Binding-site contacts:
Ligand atom S1G contacts residue SER146 of chain 1.A at 3.2 Å (h-bond).
Ligand atom C8 contacts residue SER111 of chain 1.A at 3.0 Å.
Ligand atom PG contacts residue SER112 of chain 1.A at 2.6 Å.
Ligand atom S1G contacts residue FM01 of chain 1.C at 3.5 Å (h-bond).
Ligand atom O1B contacts residue SER112 of chain 1.A at 3.7 Å.
Ligand atom O1B contacts residue SER111 of chain 1.A at 3.1 Å (h-bond).
Ligand atom O5' contacts residue SER112 of chain 1.A at 3.4 Å.
Ligand atom O2B contacts residue SER111 of chain 1.A at 3.5 Å (h-bond).
Ligand atom O3B contacts residue ALA110 of chain 1.A at 3.6 Å.
Ligand atom C5 contacts residue ALA115 of chain 1.A at 3.1 Å (hydrophobic).
Ligand atom S1G contacts residue ALA113 of chain 1.A at 3.4 Å (h-bond).
Ligand atom PB contacts residue ALA110 of chain 1.A at 3.6 Å.
Ligand atom PG contacts residue FM01 of chain 1.C at 3.1 Å.
Ligand atom C2' contacts residue GLU74 of chain 1.A at 3.6 Å.
Ligand atom O2B contacts residue ALA110 of chain 1.A at 2.4 Å.
Ligand atom N6 contacts residue ALA115 of chain 1.A at 3.7 Å.
Ligand atom C6 contacts residue SER99 of chain 1.A at 3.6 Å.
Ligand atom N7 contacts residue ALA115 of chain 1.A at 3.4 Å.
Ligand atom O2' contacts residue GLU74 of chain 1.A at 2.2 Å (salt-bridge).
Ligand atom O2G contacts residue SER112 of chain 1.A at 2.5 Å (h-bond).
Ligand atom N6 contacts residue ASN101 of chain 1.A at 3.2 Å (h-bond).
Ligand atom O3' contacts residue LYS77 of chain 1.A at 3.5 Å (salt-bridge).
Ligand atom O2G contacts residue FM01 of chain 1.C at 2.3 Å (h-bond).
Ligand atom O3G contacts residue FM01 of chain 1.C at 3.2 Å (h-bond).
Ligand atom O3' contacts residue GLU74 of chain 1.A at 3.0 Å (salt-bridge).
Ligand atom PB contacts residue SER111 of chain 1.A at 3.6 Å.
Ligand atom O3B contacts residue SER111 of chain 1.A at 3.6 Å (h-bond).
Ligand atom N6 contacts residue LEU65 of chain 1.A at 3.6 Å.
Ligand atom C4' contacts residue LYS77 of chain 1.A at 3.7 Å.
Ligand atom PG contacts residue ALA110 of chain 1.A at 3.6 Å.
Ligand atom O3B contacts residue SER112 of chain 1.A at 2.8 Å.
Ligand atom O3G contacts residue ALA110 of chain 1.A at 3.4 Å.
Ligand atom C4 contacts residue ALA115 of chain 1.A at 3.5 Å (hydrophobic).
Ligand atom N7 contacts residue ASN101 of chain 1.A at 3.0 Å (h-bond).
Ligand atom N6 contacts residue THR48 of chain 1.A at 3.4 Å.
Ligand atom N6 contacts residue SER99 of chain 1.A at 2.5 Å (h-bond).
Ligand atom N7 contacts residue SER111 of chain 1.A at 3.5 Å (h-bond).
Ligand atom C6 contacts residue ALA115 of chain 1.A at 3.2 Å (hydrophobic).
Ligand atom S1G contacts residue ALA110 of chain 1.A at 3.5 Å.
Ligand atom S1G contacts residue SER112 of chain 1.A at 2.6 Å (h-bond).

The protein below binds the small molecule below.
Small molecule (SMILES): Nc1ncnc2c1ncn2[C@@H]1O[C@H](COP(=O)(O)OP(=O)(O)OP(O)(O)=S)[C@@H](O)[C@H]1O

Sequence of chain 1.A:
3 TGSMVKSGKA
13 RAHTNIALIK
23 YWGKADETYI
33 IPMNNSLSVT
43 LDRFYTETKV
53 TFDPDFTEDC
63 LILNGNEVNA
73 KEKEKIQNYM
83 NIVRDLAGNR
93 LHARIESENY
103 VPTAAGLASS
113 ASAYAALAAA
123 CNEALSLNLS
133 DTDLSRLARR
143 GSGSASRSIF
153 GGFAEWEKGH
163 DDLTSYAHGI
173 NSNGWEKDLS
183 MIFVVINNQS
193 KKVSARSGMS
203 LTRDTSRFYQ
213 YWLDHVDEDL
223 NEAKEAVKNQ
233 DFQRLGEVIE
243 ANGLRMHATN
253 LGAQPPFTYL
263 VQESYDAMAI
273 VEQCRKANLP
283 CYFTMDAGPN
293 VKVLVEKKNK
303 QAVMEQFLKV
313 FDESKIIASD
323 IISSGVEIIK